Binding-site contacts:
Ligand atom F03 contacts residue MET174 of chain 1.E at 3.1 Å.
Ligand atom C24 contacts residue MET28 of chain 1.E at 3.5 Å (hydrophobic).
Ligand atom C26 contacts residue TRP95 of chain 1.E at 3.4 Å (hydrophobic).
Ligand atom C11 contacts residue TRP117 of chain 1.E at 3.4 Å (hydrophobic).
Ligand atom O02 contacts residue TYR193 of chain 1.E at 3.3 Å (h-bond).
Ligand atom C03 contacts residue TYR141 of chain 1.E at 3.5 Å (hydrophobic).
Ligand atom O04 contacts residue TYR91 of chain 1.E at 2.7 Å (h-bond).
Ligand atom O03 contacts residue TRP138 of chain 1.E at 3.5 Å.
Ligand atom F01 contacts residue ILE114 of chain 1.E at 2.9 Å.
Ligand atom C25 contacts residue MET28 of chain 1.E at 3.4 Å (hydrophobic).
Ligand atom N02 contacts residue TYR141 of chain 1.E at 2.7 Å (h-bond).
Ligand atom C27 contacts residue TRP182 of chain 1.E at 3.6 Å (hydrophobic).
Ligand atom O03 contacts residue HIS178 of chain 1.E at 2.9 Å (h-bond).
Ligand atom C09 contacts residue HIS178 of chain 1.E at 3.5 Å.
Ligand atom C06 contacts residue GLY118 of chain 1.E at 3.5 Å.
Ligand atom C26 contacts residue HIS25 of chain 1.E at 3.5 Å.
Ligand atom C06 contacts residue ILE114 of chain 1.E at 3.4 Å (hydrophobic).
Ligand atom C22 contacts residue MET28 of chain 1.E at 3.5 Å (hydrophobic).
Ligand atom C25 contacts residue TYR91 of chain 1.E at 3.2 Å (hydrophobic).
Ligand atom O04 contacts residue MET28 of chain 1.E at 3.5 Å.
Ligand atom C19 contacts residue TYR141 of chain 1.E at 3.3 Å (hydrophobic).
Ligand atom C03 contacts residue LEU121 of chain 1.E at 3.5 Å (hydrophobic).
Ligand atom O04 contacts residue TRP95 of chain 1.E at 3.2 Å (h-bond).
Ligand atom C02 contacts residue TYR141 of chain 1.E at 3.6 Å (hydrophobic).
Ligand atom O01 contacts residue TYR193 of chain 1.E at 3.5 Å (h-bond).
Ligand atom O03 contacts residue TYR193 of chain 1.E at 1.9 Å (h-bond).
Ligand atom C24 contacts residue TYR91 of chain 1.E at 3.0 Å (hydrophobic).
Ligand atom O01 contacts residue HIS178 of chain 1.E at 2.9 Å.
Ligand atom O04 contacts residue HIS25 of chain 1.E at 2.7 Å (h-bond).
Ligand atom F03 contacts residue THR175 of chain 1.E at 3.1 Å.
Ligand atom F03 contacts residue HIS178 of chain 1.E at 3.4 Å.
Ligand atom C23 contacts residue MET28 of chain 1.E at 3.4 Å (hydrophobic).
Ligand atom O02 contacts residue TYR141 of chain 1.E at 3.3 Å.
Ligand atom C01 contacts residue TYR193 of chain 1.E at 3.6 Å (hydrophobic).
Ligand atom C25 contacts residue HIS25 of chain 1.E at 3.6 Å.
Ligand atom C10 contacts residue HIS178 of chain 1.E at 3.6 Å.
Ligand atom C25 contacts residue TRP95 of chain 1.E at 3.5 Å (hydrophobic).
Ligand atom N01 contacts residue TRP117 of chain 1.E at 3.6 Å.
Ligand atom N03 contacts residue MET28 of chain 1.E at 3.6 Å.
Ligand atom F01 contacts residue THR175 of chain 1.E at 3.3 Å.

Sequence of chain 1.E:
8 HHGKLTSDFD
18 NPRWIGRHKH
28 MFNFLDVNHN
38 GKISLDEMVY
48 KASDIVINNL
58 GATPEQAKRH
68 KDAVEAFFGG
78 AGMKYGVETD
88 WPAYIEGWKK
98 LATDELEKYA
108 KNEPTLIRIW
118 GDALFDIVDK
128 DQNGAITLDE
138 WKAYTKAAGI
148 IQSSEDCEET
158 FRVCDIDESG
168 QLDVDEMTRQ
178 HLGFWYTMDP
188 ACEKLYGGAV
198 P

This protein binds this small molecule.
Small molecule (SMILES): O=C1N2C=C(c3ccc(O)cc3)N=C(Cc3ccccc3)C2=N[C@@]1(Cc1ccc(C(F)(F)F)cc1)OO